Binding-site contacts:
Ligand atom C4 contacts residue ASN361 of chain 1.C at 4.2 Å.
Ligand atom C1 contacts residue ASN361 of chain 1.C at 1.4 Å.
Ligand atom C7 contacts residue SER357 of chain 1.C at 4.0 Å.
Ligand atom C3 contacts residue ASN361 of chain 1.C at 3.8 Å.
Ligand atom C3 contacts residue NAG2 of chain 1.BA at 4.4 Å.
Ligand atom O3 contacts residue NAG2 of chain 1.BA at 3.9 Å.
Ligand atom O7 contacts residue GLY358 of chain 1.C at 3.8 Å.
Ligand atom N2 contacts residue ASN361 of chain 1.C at 2.8 Å (h-bond).
Ligand atom C8 contacts residue NAG1 of chain 1.BA at 3.5 Å.
Ligand atom C7 contacts residue ASN361 of chain 1.C at 3.1 Å.
Ligand atom N2 contacts residue NAG2 of chain 1.BA at 3.7 Å.
Ligand atom O7 contacts residue ASN361 of chain 1.C at 3.0 Å (h-bond).
Ligand atom C8 contacts residue SER357 of chain 1.C at 3.8 Å.
Ligand atom C8 contacts residue ASN361 of chain 1.C at 4.3 Å.
Ligand atom O5 contacts residue ASN361 of chain 1.C at 2.4 Å (h-bond).
Ligand atom C2 contacts residue ASN361 of chain 1.C at 2.4 Å.
Ligand atom C5 contacts residue ASN361 of chain 1.C at 3.7 Å.
Ligand atom C7 contacts residue NAG2 of chain 1.BA at 4.2 Å.
Ligand atom O7 contacts residue SER357 of chain 1.C at 3.7 Å.
Ligand atom C8 contacts residue NAG2 of chain 1.BA at 3.8 Å.

Sequence of chain 1.C:
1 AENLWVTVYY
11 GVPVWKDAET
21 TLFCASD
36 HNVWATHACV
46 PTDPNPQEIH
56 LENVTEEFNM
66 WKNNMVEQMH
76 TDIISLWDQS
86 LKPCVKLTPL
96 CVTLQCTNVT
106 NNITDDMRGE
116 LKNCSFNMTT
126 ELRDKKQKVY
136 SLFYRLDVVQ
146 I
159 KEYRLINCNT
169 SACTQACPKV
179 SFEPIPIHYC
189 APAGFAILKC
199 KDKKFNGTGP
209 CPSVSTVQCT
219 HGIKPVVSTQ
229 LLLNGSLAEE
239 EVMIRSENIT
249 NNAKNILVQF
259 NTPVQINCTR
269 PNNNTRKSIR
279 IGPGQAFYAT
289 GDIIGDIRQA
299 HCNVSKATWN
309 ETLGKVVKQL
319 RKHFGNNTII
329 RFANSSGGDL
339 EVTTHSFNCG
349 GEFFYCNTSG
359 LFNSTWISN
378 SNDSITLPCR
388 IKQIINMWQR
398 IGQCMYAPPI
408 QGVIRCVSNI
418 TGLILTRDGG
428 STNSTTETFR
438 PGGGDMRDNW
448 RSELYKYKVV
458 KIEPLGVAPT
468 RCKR

A small-molecule ligand and the protein it binds are described below.
Small molecule (SMILES): CC(=O)N[C@@H]1[C@@H](O)[C@H](O)[C@@H](CO)O[C@H]1O